Binding-site contacts:
Ligand atom C7 contacts residue ASN15 of chain 1.F at 3.1 Å.
Ligand atom O5 contacts residue ASN15 of chain 1.F at 2.3 Å (h-bond).
Ligand atom C8 contacts residue ASN15 of chain 1.F at 3.9 Å.
Ligand atom O7 contacts residue THR17 of chain 1.F at 4.3 Å.
Ligand atom C2 contacts residue ASN15 of chain 1.F at 2.6 Å.
Ligand atom C7 contacts residue THR17 of chain 1.F at 4.2 Å.
Ligand atom C8 contacts residue ASN31 of chain 1.F at 3.6 Å.
Ligand atom C3 contacts residue ASN15 of chain 1.F at 3.9 Å.
Ligand atom C8 contacts residue THR30 of chain 1.F at 4.2 Å.
Ligand atom C1 contacts residue ASN15 of chain 1.F at 1.5 Å.
Ligand atom C7 contacts residue ASN31 of chain 1.F at 4.4 Å.
Ligand atom N2 contacts residue ASN31 of chain 1.F at 4.1 Å.
Ligand atom N2 contacts residue ASN15 of chain 1.F at 3.1 Å (h-bond).
Ligand atom C4 contacts residue ASN15 of chain 1.F at 4.3 Å.
Ligand atom C8 contacts residue THR17 of chain 1.F at 3.0 Å.
Ligand atom C5 contacts residue ASN15 of chain 1.F at 3.7 Å.
Ligand atom O7 contacts residue ASN15 of chain 1.F at 2.5 Å (h-bond).

Sequence of chain 1.F:
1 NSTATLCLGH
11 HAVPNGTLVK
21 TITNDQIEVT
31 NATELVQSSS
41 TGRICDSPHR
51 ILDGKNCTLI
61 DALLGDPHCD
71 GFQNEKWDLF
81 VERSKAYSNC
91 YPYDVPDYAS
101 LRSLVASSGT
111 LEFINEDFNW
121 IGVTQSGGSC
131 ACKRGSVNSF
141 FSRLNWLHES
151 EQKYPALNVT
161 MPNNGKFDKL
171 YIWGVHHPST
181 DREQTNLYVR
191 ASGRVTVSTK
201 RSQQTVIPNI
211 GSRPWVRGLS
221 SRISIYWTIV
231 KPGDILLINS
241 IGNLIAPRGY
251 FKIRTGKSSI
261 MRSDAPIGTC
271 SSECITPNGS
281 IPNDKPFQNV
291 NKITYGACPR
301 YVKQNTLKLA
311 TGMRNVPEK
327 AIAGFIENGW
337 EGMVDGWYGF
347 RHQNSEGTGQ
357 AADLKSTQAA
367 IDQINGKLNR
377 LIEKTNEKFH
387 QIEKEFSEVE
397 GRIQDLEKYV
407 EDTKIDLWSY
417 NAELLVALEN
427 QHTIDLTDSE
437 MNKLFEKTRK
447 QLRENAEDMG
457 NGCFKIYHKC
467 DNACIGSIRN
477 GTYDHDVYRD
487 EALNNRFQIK

This protein binds this small molecule.
Small molecule (SMILES): CC(=O)N[C@@H]1[C@@H](O)[C@H](O)[C@@H](CO)O[C@H]1O